Binding-site contacts:
Ligand atom CA contacts residue PHE264 of chain 60.A at 3.1 Å (hydrophobic).
Ligand atom OXT contacts residue ASP235 of chain 60.C at 2.9 Å (salt-bridge).
Ligand atom O contacts residue MET247 of chain 60.A at 3.4 Å (h-bond).
Ligand atom N contacts residue PHE264 of chain 60.A at 3.5 Å (h-bond).
Ligand atom C contacts residue MET247 of chain 60.A at 3.9 Å (hydrophobic).
Ligand atom CA contacts residue CYS1 of chain 60.E at 2.4 Å (hydrophobic).
Ligand atom C contacts residue CYS1 of chain 60.E at 2.8 Å (hydrophobic).
Ligand atom OXT contacts residue CYS1 of chain 60.E at 2.7 Å (h-bond).
Ligand atom C contacts residue PHE264 of chain 60.A at 3.8 Å (hydrophobic).
Ligand atom OXT contacts residue GLN95 of chain 60.C at 2.7 Å (h-bond).
Ligand atom O contacts residue ASP235 of chain 60.C at 4.5 Å.
Ligand atom CA contacts residue GLN95 of chain 60.C at 4.2 Å.
Ligand atom O contacts residue SER96 of chain 60.C at 3.6 Å.
Ligand atom C contacts residue ASP235 of chain 60.C at 4.0 Å.
Ligand atom CA contacts residue CYS265 of chain 60.A at 4.4 Å (hydrophobic).
Ligand atom C contacts residue GLN95 of chain 60.C at 3.1 Å.
Ligand atom N contacts residue MET247 of chain 60.A at 3.8 Å.
Ligand atom O contacts residue GLN95 of chain 60.C at 3.3 Å (h-bond).
Ligand atom CA contacts residue MET247 of chain 60.A at 4.1 Å (hydrophobic).
Ligand atom OXT contacts residue PHE264 of chain 60.A at 4.2 Å.
Ligand atom O contacts residue CYS1 of chain 60.E at 3.7 Å.
Ligand atom O contacts residue PHE264 of chain 60.A at 3.9 Å.
Ligand atom N contacts residue CYS1 of chain 60.E at 1.3 Å.

The small molecule below binds the protein below.
Small molecule (SMILES): NCC(=O)O

Sequence of chain 60.C:
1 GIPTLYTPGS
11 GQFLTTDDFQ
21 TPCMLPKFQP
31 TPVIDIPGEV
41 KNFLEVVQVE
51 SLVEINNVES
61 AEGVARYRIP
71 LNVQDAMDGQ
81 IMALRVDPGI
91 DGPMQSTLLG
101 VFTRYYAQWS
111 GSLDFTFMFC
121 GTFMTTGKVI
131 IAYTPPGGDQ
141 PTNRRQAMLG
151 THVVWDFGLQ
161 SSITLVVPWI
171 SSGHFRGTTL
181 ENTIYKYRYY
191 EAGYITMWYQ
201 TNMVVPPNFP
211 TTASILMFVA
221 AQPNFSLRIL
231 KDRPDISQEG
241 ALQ

Sequence of chain 60.A:
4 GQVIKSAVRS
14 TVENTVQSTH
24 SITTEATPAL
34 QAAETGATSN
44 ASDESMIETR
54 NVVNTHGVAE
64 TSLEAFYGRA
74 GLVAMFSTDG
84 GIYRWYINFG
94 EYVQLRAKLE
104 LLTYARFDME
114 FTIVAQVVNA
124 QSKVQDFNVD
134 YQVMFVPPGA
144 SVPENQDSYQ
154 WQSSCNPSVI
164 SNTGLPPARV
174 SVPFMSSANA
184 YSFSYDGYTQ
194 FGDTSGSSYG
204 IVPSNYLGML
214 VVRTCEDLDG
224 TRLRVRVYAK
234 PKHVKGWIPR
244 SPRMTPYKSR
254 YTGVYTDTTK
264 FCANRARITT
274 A